This small molecule binds to this protein.
Small molecule (SMILES): CC(C)C[C@H](NC(=O)CNC(=O)[C@H](Cc1ccc(O)cc1)NC(=O)[C@H](C)NC(=O)[C@H](CCCN=C(N)N)NC(=O)CNC(=O)[C@H](CCCN=C(N)N)NC(=O)[C@H](CC(C)C)NC(=O)[C@@H](N)Cc1ccccc1)C(=O)O

Binding-site contacts:
Ligand atom O contacts residue LYS146 of chain 1.F at 2.8 Å (salt-bridge).
Ligand atom N contacts residue TYR99 of chain 1.F at 3.2 Å (h-bond).
Ligand atom NH2 contacts residue ASP74 of chain 1.F at 2.9 Å (salt-bridge).
Ligand atom O contacts residue TYR159 of chain 1.F at 2.5 Å (h-bond).
Ligand atom NH2 contacts residue ASP156 of chain 1.F at 2.8 Å (salt-bridge).
Ligand atom CG contacts residue ASN70 of chain 1.F at 3.3 Å.
Ligand atom O contacts residue TRP147 of chain 1.F at 3.0 Å (h-bond).
Ligand atom CB contacts residue TYR99 of chain 1.F at 3.3 Å (hydrophobic).
Ligand atom OXT contacts residue TYR84 of chain 1.F at 3.1 Å (h-bond).
Ligand atom N contacts residue ASN63 of chain 1.F at 2.9 Å (h-bond).
Ligand atom O contacts residue GLN33 of chain 1.I at 2.6 Å (h-bond).
Ligand atom O contacts residue GLY98 of chain 1.J at 2.9 Å.
Ligand atom O contacts residue THR73 of chain 1.F at 3.1 Å (h-bond).
Ligand atom CE1 contacts residue ASP101 of chain 1.J at 3.0 Å.
Ligand atom C contacts residue TYR7 of chain 1.F at 3.1 Å (hydrophobic).
Ligand atom CZ contacts residue ASP74 of chain 1.F at 3.0 Å.
Ligand atom CA contacts residue GLN33 of chain 1.I at 3.3 Å.
Ligand atom NE contacts residue ASP156 of chain 1.F at 2.8 Å (salt-bridge).
Ligand atom NH2 contacts residue TYR116 of chain 1.F at 2.7 Å (h-bond).
Ligand atom N contacts residue TYR7 of chain 1.F at 3.2 Å (h-bond).
Ligand atom N contacts residue ASN70 of chain 1.F at 2.8 Å (h-bond).
Ligand atom CZ contacts residue ASP9 of chain 1.F at 3.3 Å.
Ligand atom O contacts residue ASN80 of chain 1.F at 3.3 Å.
Ligand atom O contacts residue ASN99 of chain 1.J at 2.6 Å (h-bond).
Ligand atom O contacts residue ASN70 of chain 1.F at 2.8 Å (h-bond).
Ligand atom OXT contacts residue LYS146 of chain 1.F at 3.1 Å.
Ligand atom CB contacts residue TYR159 of chain 1.F at 3.2 Å (hydrophobic).
Ligand atom O contacts residue TYR84 of chain 1.F at 3.3 Å (h-bond).
Ligand atom N contacts residue TYR171 of chain 1.F at 3.0 Å (h-bond).
Ligand atom NH2 contacts residue ASN114 of chain 1.F at 3.3 Å (h-bond).
Ligand atom OH contacts residue ASP101 of chain 1.J at 2.7 Å (salt-bridge).
Ligand atom NH2 contacts residue ASN70 of chain 1.F at 3.1 Å.
Ligand atom CA contacts residue TYR7 of chain 1.F at 3.1 Å (hydrophobic).
Ligand atom CZ contacts residue ASN63 of chain 1.F at 3.4 Å.
Ligand atom NH1 contacts residue ASP74 of chain 1.F at 2.8 Å (salt-bridge).
Ligand atom N contacts residue TYR7 of chain 1.F at 2.6 Å (h-bond).
Ligand atom CZ contacts residue ASP101 of chain 1.J at 3.2 Å.
Ligand atom CZ contacts residue ASP156 of chain 1.F at 3.2 Å.
Ligand atom CD1 contacts residue ASN63 of chain 1.F at 3.3 Å.
Ligand atom CE1 contacts residue ASN63 of chain 1.F at 3.1 Å.

Sequence of chain 1.I:
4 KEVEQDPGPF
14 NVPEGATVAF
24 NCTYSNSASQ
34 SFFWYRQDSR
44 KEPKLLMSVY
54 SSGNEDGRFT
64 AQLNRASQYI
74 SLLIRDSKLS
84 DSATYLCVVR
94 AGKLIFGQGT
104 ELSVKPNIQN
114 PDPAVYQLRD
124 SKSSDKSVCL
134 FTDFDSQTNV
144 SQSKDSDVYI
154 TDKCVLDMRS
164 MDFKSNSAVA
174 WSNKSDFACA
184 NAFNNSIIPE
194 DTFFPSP

Sequence of chain 1.F:
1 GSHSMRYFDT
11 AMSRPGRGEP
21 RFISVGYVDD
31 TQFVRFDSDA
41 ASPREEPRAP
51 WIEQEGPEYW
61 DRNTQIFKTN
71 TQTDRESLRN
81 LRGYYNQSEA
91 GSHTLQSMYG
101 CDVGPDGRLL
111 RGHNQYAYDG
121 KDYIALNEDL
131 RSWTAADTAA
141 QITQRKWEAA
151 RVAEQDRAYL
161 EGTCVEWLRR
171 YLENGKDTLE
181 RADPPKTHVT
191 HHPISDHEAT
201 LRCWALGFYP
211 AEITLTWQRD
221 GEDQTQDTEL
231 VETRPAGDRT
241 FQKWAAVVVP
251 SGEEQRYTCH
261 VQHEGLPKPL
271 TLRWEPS

Sequence of chain 1.J:
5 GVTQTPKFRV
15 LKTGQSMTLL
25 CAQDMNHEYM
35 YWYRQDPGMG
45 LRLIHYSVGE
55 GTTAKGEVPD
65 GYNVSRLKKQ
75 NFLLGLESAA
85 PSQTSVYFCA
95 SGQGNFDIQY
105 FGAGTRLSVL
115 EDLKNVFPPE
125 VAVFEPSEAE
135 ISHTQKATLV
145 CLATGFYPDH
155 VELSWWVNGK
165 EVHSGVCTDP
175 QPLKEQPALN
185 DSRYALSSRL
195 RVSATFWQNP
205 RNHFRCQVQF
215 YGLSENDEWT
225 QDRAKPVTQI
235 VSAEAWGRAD